Sequence of chain 58.E:
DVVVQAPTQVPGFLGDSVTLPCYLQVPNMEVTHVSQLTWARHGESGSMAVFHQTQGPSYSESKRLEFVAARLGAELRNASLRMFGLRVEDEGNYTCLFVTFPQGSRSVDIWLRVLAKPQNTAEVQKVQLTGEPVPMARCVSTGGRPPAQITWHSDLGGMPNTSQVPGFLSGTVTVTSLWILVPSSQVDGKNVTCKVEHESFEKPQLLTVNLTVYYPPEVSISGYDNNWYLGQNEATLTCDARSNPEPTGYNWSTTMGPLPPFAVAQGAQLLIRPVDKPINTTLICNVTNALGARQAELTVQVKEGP

Binding-site contacts:
Ligand atom C4 contacts residue ASN313 of chain 58.E at 4.2 Å.
Ligand atom C2 contacts residue ASN313 of chain 58.E at 2.4 Å.
Ligand atom C5 contacts residue THR315 of chain 58.E at 4.0 Å.
Ligand atom C5 contacts residue ASN313 of chain 58.E at 3.6 Å.
Ligand atom C7 contacts residue GLN322 of chain 58.E at 3.9 Å.
Ligand atom O7 contacts residue ASN313 of chain 58.E at 3.6 Å.
Ligand atom C7 contacts residue ASN313 of chain 58.E at 3.5 Å.
Ligand atom C1 contacts residue ASN313 of chain 58.E at 1.4 Å.
Ligand atom O5 contacts residue THR315 of chain 58.E at 3.9 Å.
Ligand atom O5 contacts residue ASN313 of chain 58.E at 2.3 Å (h-bond).
Ligand atom O7 contacts residue GLN322 of chain 58.E at 4.4 Å.
Ligand atom C3 contacts residue ASN313 of chain 58.E at 3.8 Å.
Ligand atom C8 contacts residue GLN322 of chain 58.E at 3.2 Å.
Ligand atom N2 contacts residue GLN322 of chain 58.E at 4.5 Å.
Ligand atom C6 contacts residue THR315 of chain 58.E at 3.8 Å.
Ligand atom N2 contacts residue ASN313 of chain 58.E at 3.0 Å (h-bond).

This protein binds this small molecule.
Small molecule (SMILES): CC(=O)N[C@@H]1[C@@H](O)[C@H](O)[C@@H](CO)O[C@H]1O